Sequence of chain 1.B:
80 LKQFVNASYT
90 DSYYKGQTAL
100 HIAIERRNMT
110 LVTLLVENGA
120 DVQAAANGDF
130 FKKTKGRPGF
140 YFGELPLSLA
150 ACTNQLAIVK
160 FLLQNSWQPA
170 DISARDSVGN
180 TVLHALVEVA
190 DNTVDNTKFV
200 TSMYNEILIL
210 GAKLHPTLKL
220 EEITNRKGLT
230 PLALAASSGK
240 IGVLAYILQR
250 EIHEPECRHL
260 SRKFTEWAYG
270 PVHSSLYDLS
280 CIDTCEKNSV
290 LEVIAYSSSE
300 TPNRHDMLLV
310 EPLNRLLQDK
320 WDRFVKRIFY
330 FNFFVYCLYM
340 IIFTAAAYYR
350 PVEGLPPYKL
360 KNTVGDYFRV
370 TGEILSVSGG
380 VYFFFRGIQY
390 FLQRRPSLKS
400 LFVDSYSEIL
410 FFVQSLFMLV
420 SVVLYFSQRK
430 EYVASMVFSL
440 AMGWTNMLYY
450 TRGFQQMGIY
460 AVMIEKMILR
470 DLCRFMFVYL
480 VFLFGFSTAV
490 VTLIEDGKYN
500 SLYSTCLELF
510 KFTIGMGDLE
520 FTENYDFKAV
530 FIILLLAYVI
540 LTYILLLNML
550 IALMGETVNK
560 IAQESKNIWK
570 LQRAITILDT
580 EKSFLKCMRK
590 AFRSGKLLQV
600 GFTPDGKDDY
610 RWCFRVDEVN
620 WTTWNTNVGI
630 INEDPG

Sequence of chain 1.C:
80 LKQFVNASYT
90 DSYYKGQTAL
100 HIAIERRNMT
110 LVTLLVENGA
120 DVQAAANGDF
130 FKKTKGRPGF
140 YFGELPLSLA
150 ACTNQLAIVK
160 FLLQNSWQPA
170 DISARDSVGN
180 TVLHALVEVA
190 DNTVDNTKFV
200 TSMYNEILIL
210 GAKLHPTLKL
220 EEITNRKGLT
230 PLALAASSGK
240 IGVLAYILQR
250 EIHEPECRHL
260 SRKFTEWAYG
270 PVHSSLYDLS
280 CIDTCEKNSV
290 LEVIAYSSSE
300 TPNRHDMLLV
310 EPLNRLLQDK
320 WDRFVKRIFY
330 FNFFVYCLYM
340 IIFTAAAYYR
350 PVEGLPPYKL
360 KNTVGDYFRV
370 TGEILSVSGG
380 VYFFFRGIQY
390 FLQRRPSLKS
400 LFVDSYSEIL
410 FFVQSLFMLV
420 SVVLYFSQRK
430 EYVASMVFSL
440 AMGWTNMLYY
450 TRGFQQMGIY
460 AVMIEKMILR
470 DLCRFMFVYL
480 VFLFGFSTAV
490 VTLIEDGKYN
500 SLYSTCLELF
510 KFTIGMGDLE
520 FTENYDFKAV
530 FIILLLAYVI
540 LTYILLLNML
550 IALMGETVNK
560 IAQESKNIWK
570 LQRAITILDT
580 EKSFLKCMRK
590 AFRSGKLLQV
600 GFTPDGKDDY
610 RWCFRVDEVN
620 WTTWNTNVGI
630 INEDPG

Binding-site contacts:
Ligand atom O45 contacts residue ASP403 of chain 1.C at 2.9 Å (salt-bridge).
Ligand atom O29 contacts residue SER406 of chain 1.C at 3.0 Å (h-bond).
Ligand atom O40 contacts residue PCW1 of chain 1.K at 3.7 Å.
Ligand atom O47 contacts residue TYR405 of chain 1.C at 2.8 Å (h-bond).
Ligand atom O21 contacts residue SER406 of chain 1.C at 3.6 Å.
Ligand atom P44 contacts residue VAL402 of chain 1.C at 3.0 Å.
Ligand atom O41 contacts residue ILE567 of chain 1.C at 3.4 Å.
Ligand atom O21 contacts residue TYR448 of chain 1.C at 3.6 Å.
Ligand atom O37 contacts residue HIS304 of chain 1.C at 3.5 Å (h-bond).
Ligand atom O29 contacts residue TYR405 of chain 1.C at 3.2 Å (h-bond).
Ligand atom O39 contacts residue HIS304 of chain 1.C at 2.8 Å (h-bond).
Ligand atom P44 contacts residue TYR405 of chain 1.C at 3.7 Å.
Ligand atom C48 contacts residue GLU464 of chain 1.C at 3.5 Å.
Ligand atom O43 contacts residue VAL402 of chain 1.C at 3.4 Å (h-bond).
Ligand atom O52 contacts residue GLU464 of chain 1.C at 3.3 Å.
Ligand atom C17 contacts residue THR444 of chain 1.C at 3.7 Å.
Ligand atom C07 contacts residue THR444 of chain 1.C at 3.5 Å.
Ligand atom O28 contacts residue SER406 of chain 1.C at 3.5 Å (h-bond).
Ligand atom P38 contacts residue HIS304 of chain 1.C at 3.0 Å.
Ligand atom C16 contacts residue THR444 of chain 1.C at 3.2 Å.
Ligand atom C23 contacts residue SER406 of chain 1.C at 3.7 Å.
Ligand atom O49 contacts residue GLN571 of chain 1.C at 3.4 Å (h-bond).
Ligand atom P44 contacts residue ASP403 of chain 1.C at 3.5 Å.
Ligand atom O49 contacts residue GLU464 of chain 1.C at 2.8 Å (salt-bridge).
Ligand atom O28 contacts residue ARG451 of chain 1.C at 3.3 Å (salt-bridge).
Ligand atom C08 contacts residue LEU540 of chain 1.B at 3.5 Å (hydrophobic).
Ligand atom C42 contacts residue GLU464 of chain 1.C at 3.6 Å.
Ligand atom O41 contacts residue HIS304 of chain 1.C at 2.8 Å (h-bond).
Ligand atom O46 contacts residue GLU464 of chain 1.C at 3.2 Å (salt-bridge).
Ligand atom O47 contacts residue VAL402 of chain 1.C at 2.5 Å (h-bond).
Ligand atom O43 contacts residue ASP403 of chain 1.C at 3.3 Å (salt-bridge).
Ligand atom O46 contacts residue LYS465 of chain 1.C at 3.1 Å (salt-bridge).
Ligand atom C51 contacts residue GLU464 of chain 1.C at 3.6 Å.
Ligand atom C24 contacts residue TYR405 of chain 1.C at 3.7 Å (hydrophobic).
Ligand atom O45 contacts residue VAL402 of chain 1.C at 3.0 Å (h-bond).
Ligand atom O40 contacts residue LYS465 of chain 1.C at 3.2 Å (salt-bridge).
Ligand atom O35 contacts residue ARG303 of chain 1.C at 3.1 Å (salt-bridge).
Ligand atom O26 contacts residue TYR405 of chain 1.C at 3.7 Å.
Ligand atom C53 contacts residue TYR405 of chain 1.C at 3.6 Å (hydrophobic).
Ligand atom O43 contacts residue TYR405 of chain 1.C at 3.4 Å.

A protein and the small-molecule ligand that binds it are described below.
Small molecule (SMILES): CCCCCCCCC(Br)C(Br)CCCCCCCC(=O)O[C@@H](COC(=O)CCCCCCC[C@@H](Br)[C@@H](Br)CCCCCCCC)COP(=O)(O)O[C@@H]1[C@H](O)[C@H](O)[C@@H](OP(=O)(O)O)[C@H](OP(=O)(O)O)[C@H]1O